A small-molecule ligand and the protein it binds are described below.
Small molecule (SMILES): Fc1ccc(NN=Cc2ccc(Cl)cc2)cc1

Binding-site contacts:
Ligand atom C11 contacts residue LEU83 of chain 3.A at 3.8 Å (hydrophobic).
Ligand atom C6 contacts residue TRP56 of chain 3.A at 3.6 Å (hydrophobic).
Ligand atom C10 contacts residue LEU83 of chain 3.A at 3.7 Å (hydrophobic).
Ligand atom C10 contacts residue TRP56 of chain 3.A at 3.8 Å (hydrophobic).
Ligand atom C9 contacts residue TRP56 of chain 3.A at 4.0 Å (hydrophobic).
Ligand atom N1 contacts residue SER103 of chain 3.A at 3.8 Å.
Ligand atom N2 contacts residue PHE422 of chain 3.A at 4.0 Å.
Ligand atom F1 contacts residue TRP33 of chain 3.A at 3.3 Å.
Ligand atom N1 contacts residue PHE422 of chain 3.A at 4.0 Å.
Ligand atom C2 contacts residue PHE422 of chain 3.A at 4.1 Å (hydrophobic).
Ligand atom C12 contacts residue TRP56 of chain 3.A at 3.5 Å (hydrophobic).
Ligand atom C6 contacts residue SER103 of chain 3.A at 4.0 Å.
Ligand atom N2 contacts residue TRP56 of chain 3.A at 3.7 Å.
Ligand atom C8 contacts residue PHE104 of chain 3.A at 3.3 Å (hydrophobic).
Ligand atom F1 contacts residue LEU83 of chain 3.A at 4.1 Å.
Ligand atom C8 contacts residue ALA53 of chain 3.A at 3.7 Å (hydrophobic).
Ligand atom C10 contacts residue ARG57 of chain 3.A at 3.9 Å.
Ligand atom C2 contacts residue GLU421 of chain 3.A at 4.0 Å.
Ligand atom C9 contacts residue ALA53 of chain 3.A at 3.5 Å (hydrophobic).
Ligand atom C9 contacts residue ARG57 of chain 3.A at 4.0 Å.
Ligand atom C11 contacts residue TRP56 of chain 3.A at 3.5 Å (hydrophobic).
Ligand atom C13 contacts residue ILE48 of chain 3.A at 3.7 Å (hydrophobic).
Ligand atom C5 contacts residue SER103 of chain 3.A at 3.5 Å.
Ligand atom C4 contacts residue PHE422 of chain 3.A at 3.7 Å (hydrophobic).
Ligand atom N1 contacts residue ILE48 of chain 3.A at 4.2 Å.
Ligand atom C10 contacts residue VAL60 of chain 3.A at 3.7 Å (hydrophobic).
Ligand atom F1 contacts residue ALA53 of chain 3.A at 3.3 Å.
Ligand atom C13 contacts residue TRP56 of chain 3.A at 3.6 Å (hydrophobic).
Ligand atom C5 contacts residue PHE422 of chain 3.A at 3.5 Å (hydrophobic).
Ligand atom C3 contacts residue PHE422 of chain 3.A at 3.4 Å (hydrophobic).
Ligand atom F1 contacts residue ARG57 of chain 3.A at 2.9 Å.
Ligand atom C11 contacts residue MET85 of chain 3.A at 3.8 Å (hydrophobic).
Ligand atom C6 contacts residue PHE104 of chain 3.A at 4.0 Å (hydrophobic).
Ligand atom N1 contacts residue TRP56 of chain 3.A at 3.5 Å.
Ligand atom C8 contacts residue TRP56 of chain 3.A at 4.1 Å (hydrophobic).
Ligand atom C12 contacts residue ILE48 of chain 3.A at 3.7 Å (hydrophobic).
Ligand atom N2 contacts residue SER103 of chain 3.A at 3.1 Å (h-bond).
Ligand atom C7 contacts residue TRP56 of chain 3.A at 3.9 Å (hydrophobic).
Ligand atom C9 contacts residue LEU83 of chain 3.A at 4.0 Å (hydrophobic).
Ligand atom C7 contacts residue PHE104 of chain 3.A at 3.2 Å (hydrophobic).

Sequence of chain 3.A:
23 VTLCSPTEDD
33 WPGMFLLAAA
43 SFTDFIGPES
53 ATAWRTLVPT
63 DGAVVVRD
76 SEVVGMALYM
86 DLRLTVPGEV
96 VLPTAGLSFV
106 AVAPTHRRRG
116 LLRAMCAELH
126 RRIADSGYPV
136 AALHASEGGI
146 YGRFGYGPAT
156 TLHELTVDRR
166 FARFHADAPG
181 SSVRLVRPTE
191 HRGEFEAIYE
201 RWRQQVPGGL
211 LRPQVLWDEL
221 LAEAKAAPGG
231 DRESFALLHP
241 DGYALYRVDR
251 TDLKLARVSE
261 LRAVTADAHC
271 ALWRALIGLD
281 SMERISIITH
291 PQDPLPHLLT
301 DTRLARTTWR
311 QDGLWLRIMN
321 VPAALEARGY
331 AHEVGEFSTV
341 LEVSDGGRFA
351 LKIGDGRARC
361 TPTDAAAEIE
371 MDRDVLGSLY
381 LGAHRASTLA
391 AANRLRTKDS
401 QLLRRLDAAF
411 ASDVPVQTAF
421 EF